The protein below binds the small molecule below.
Small molecule (SMILES): CC(=O)N[C@H]1[C@H](O[C@H]2[C@H](O)[C@@H](NC(C)=O)CO[C@@H]2CO)O[C@H](CO)[C@@H](O)[C@@H]1O

Binding-site contacts:
Ligand atom C8 contacts residue ASN481 of chain 1.C at 3.8 Å.
Ligand atom C8 contacts residue SER455 of chain 1.C at 3.2 Å.
Ligand atom C3 contacts residue ASN481 of chain 1.C at 3.6 Å.
Ligand atom C5 contacts residue ASN481 of chain 1.C at 3.7 Å.
Ligand atom C7 contacts residue PRO454 of chain 1.C at 4.2 Å (hydrophobic).
Ligand atom C8 contacts residue PRO454 of chain 1.C at 3.7 Å (hydrophobic).
Ligand atom C2 contacts residue ASN481 of chain 1.C at 2.5 Å.
Ligand atom C1 contacts residue ASN481 of chain 1.C at 1.4 Å.
Ligand atom C7 contacts residue ASN481 of chain 1.C at 3.6 Å.
Ligand atom C4 contacts residue ASN481 of chain 1.C at 4.2 Å.
Ligand atom O5 contacts residue ASN481 of chain 1.C at 2.4 Å (h-bond).
Ligand atom N2 contacts residue ASN481 of chain 1.C at 2.6 Å (h-bond).
Ligand atom O6 contacts residue ASN481 of chain 1.C at 3.6 Å.
Ligand atom C7 contacts residue SER455 of chain 1.C at 4.5 Å.
Ligand atom C6 contacts residue ASN481 of chain 1.C at 3.8 Å.

Sequence of chain 1.C:
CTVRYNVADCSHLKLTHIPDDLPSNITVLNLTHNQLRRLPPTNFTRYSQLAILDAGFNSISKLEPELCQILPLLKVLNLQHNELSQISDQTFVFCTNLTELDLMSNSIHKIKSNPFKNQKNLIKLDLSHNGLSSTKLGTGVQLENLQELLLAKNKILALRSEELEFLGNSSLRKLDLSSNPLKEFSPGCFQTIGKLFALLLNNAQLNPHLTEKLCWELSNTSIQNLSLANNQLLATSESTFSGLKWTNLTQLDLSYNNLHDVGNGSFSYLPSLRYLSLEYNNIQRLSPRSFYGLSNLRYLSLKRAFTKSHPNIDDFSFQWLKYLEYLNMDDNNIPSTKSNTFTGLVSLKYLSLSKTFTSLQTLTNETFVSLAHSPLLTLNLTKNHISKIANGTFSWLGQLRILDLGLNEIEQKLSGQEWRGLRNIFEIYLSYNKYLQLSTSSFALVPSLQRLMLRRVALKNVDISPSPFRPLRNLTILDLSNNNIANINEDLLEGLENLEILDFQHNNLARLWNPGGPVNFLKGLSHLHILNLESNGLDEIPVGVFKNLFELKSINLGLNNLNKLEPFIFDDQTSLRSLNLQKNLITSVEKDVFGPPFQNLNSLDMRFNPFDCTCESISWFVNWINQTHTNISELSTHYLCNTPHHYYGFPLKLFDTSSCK